The small molecule below binds the protein below.
Small molecule (SMILES): COc1nc(C(=O)[C@H]2C[C@@H]2C(=O)O)ncc1N(CC1CC1)c1cccc2ccccc12

Sequence of chain 1.K:
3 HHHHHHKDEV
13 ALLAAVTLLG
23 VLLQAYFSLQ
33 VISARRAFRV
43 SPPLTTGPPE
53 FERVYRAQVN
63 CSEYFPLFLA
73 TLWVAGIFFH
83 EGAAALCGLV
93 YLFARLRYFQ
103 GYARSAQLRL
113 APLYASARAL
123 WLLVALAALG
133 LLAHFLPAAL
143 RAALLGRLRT

Sequence of chain 1.L:
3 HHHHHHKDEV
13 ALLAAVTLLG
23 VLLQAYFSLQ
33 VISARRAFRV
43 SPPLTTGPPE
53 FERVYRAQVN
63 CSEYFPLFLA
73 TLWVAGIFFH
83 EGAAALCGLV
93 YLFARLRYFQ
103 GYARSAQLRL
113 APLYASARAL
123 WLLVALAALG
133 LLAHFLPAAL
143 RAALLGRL

Binding-site contacts:
Ligand atom C27 contacts residue ALA119 of chain 1.L at 3.7 Å (hydrophobic).
Ligand atom C16 contacts residue TYR66 of chain 1.L at 3.6 Å (hydrophobic).
Ligand atom C2 contacts residue LEU69 of chain 1.L at 3.5 Å (hydrophobic).
Ligand atom C19 contacts residue TYR100 of chain 1.L at 3.6 Å (hydrophobic).
Ligand atom C20 contacts residue ARG111 of chain 1.L at 3.7 Å.
Ligand atom O26 contacts residue LEU122 of chain 1.L at 3.8 Å.
Ligand atom O23 contacts residue LEU115 of chain 1.L at 3.4 Å.
Ligand atom O22 contacts residue ARG111 of chain 1.L at 2.8 Å (salt-bridge).
Ligand atom C9 contacts residue LEU122 of chain 1.L at 3.7 Å (hydrophobic).
Ligand atom C16 contacts residue LEU115 of chain 1.L at 3.4 Å (hydrophobic).
Ligand atom C9 contacts residue TRP123 of chain 1.L at 3.5 Å (hydrophobic).
Ligand atom C13 contacts residue TYR66 of chain 1.L at 3.5 Å (hydrophobic).
Ligand atom C15 contacts residue LEU115 of chain 1.L at 3.8 Å (hydrophobic).
Ligand atom C4 contacts residue LEU122 of chain 1.L at 3.6 Å (hydrophobic).
Ligand atom O23 contacts residue ARG97 of chain 1.L at 2.9 Å (salt-bridge).
Ligand atom C2 contacts residue ALA27 of chain 1.K at 3.4 Å (hydrophobic).
Ligand atom O21 contacts residue ARG111 of chain 1.L at 3.0 Å (salt-bridge).
Ligand atom C30 contacts residue ALA27 of chain 1.K at 3.2 Å (hydrophobic).
Ligand atom C15 contacts residue TYR66 of chain 1.L at 3.4 Å (hydrophobic).
Ligand atom O23 contacts residue TYR66 of chain 1.L at 3.5 Å.
Ligand atom C8 contacts residue ALA119 of chain 1.L at 3.7 Å (hydrophobic).
Ligand atom C20 contacts residue TYR100 of chain 1.L at 3.6 Å (hydrophobic).
Ligand atom N14 contacts residue TYR66 of chain 1.L at 3.2 Å (h-bond).
Ligand atom C1 contacts residue ALA27 of chain 1.K at 3.4 Å (hydrophobic).
Ligand atom C1 contacts residue TYR66 of chain 1.L at 3.4 Å (hydrophobic).
Ligand atom C19 contacts residue ASN62 of chain 1.L at 3.6 Å.
Ligand atom C27 contacts residue ARG97 of chain 1.L at 3.3 Å.
Ligand atom N24 contacts residue ARG97 of chain 1.L at 3.4 Å (salt-bridge).
Ligand atom N24 contacts residue TYR66 of chain 1.L at 3.5 Å.
Ligand atom C2 contacts residue GLN26 of chain 1.K at 3.8 Å.
Ligand atom C27 contacts residue SER118 of chain 1.L at 3.6 Å.
Ligand atom C3 contacts residue ALA27 of chain 1.K at 3.6 Å (hydrophobic).
Ligand atom O22 contacts residue TYR100 of chain 1.L at 2.7 Å (h-bond).
Ligand atom C1 contacts residue SER30 of chain 1.K at 3.6 Å.
Ligand atom O26 contacts residue ALA119 of chain 1.L at 3.7 Å.
Ligand atom C6 contacts residue TYR66 of chain 1.L at 3.4 Å (hydrophobic).
Ligand atom O22 contacts residue LEU115 of chain 1.L at 3.8 Å.
Ligand atom C10 contacts residue LEU122 of chain 1.L at 3.4 Å (hydrophobic).
Ligand atom C8 contacts residue TRP123 of chain 1.L at 3.5 Å (hydrophobic).
Ligand atom C25 contacts residue TYR66 of chain 1.L at 3.6 Å (hydrophobic).